Binding-site contacts:
Ligand atom C2 contacts residue GLU30 of chain 1.A at 3.5 Å.
Ligand atom CAI contacts residue GLU30 of chain 1.A at 3.5 Å.
Ligand atom CAK contacts residue NDP1 of chain 1.C at 3.6 Å.
Ligand atom CAZ contacts residue GLU30 of chain 1.A at 3.2 Å.
Ligand atom N3 contacts residue PHE34 of chain 1.A at 3.6 Å.
Ligand atom N1 contacts residue NDP1 of chain 1.C at 3.6 Å (h-bond).
Ligand atom NAH contacts residue THR138 of chain 1.A at 3.4 Å (h-bond).
Ligand atom C5 contacts residue PHE34 of chain 1.A at 3.6 Å (hydrophobic).
Ligand atom N3 contacts residue GLU30 of chain 1.A at 2.8 Å (salt-bridge).
Ligand atom C6 contacts residue PHE34 of chain 1.A at 3.3 Å (hydrophobic).
Ligand atom C2 contacts residue ALA9 of chain 1.A at 3.6 Å (hydrophobic).
Ligand atom N3 contacts residue ALA9 of chain 1.A at 3.7 Å.
Ligand atom NAJ contacts residue PHE34 of chain 1.A at 3.4 Å.
Ligand atom N1 contacts residue ALA9 of chain 1.A at 3.7 Å.
Ligand atom CAN contacts residue THR56 of chain 1.A at 3.7 Å.
Ligand atom NAH contacts residue VAL8 of chain 1.A at 3.4 Å.
Ligand atom N1 contacts residue PHE34 of chain 1.A at 3.4 Å.
Ligand atom NAX contacts residue MET31 of chain 1.A at 3.5 Å.
Ligand atom NAJ contacts residue NDP1 of chain 1.C at 3.7 Å.
Ligand atom C5 contacts residue NDP1 of chain 1.C at 3.6 Å.
Ligand atom CAY contacts residue PHE64 of chain 1.A at 3.7 Å (hydrophobic).
Ligand atom NAH contacts residue GLU30 of chain 1.A at 2.8 Å (salt-bridge).
Ligand atom CBB contacts residue SER59 of chain 1.A at 3.2 Å.
Ligand atom NAJ contacts residue ILE119 of chain 1.A at 2.9 Å (h-bond).
Ligand atom CAZ contacts residue MET31 of chain 1.A at 3.5 Å (hydrophobic).
Ligand atom N1 contacts residue VAL8 of chain 1.A at 3.3 Å.
Ligand atom OBA contacts residue SER59 of chain 1.A at 3.4 Å (h-bond).
Ligand atom NAJ contacts residue ILE7 of chain 1.A at 3.0 Å (h-bond).
Ligand atom C6 contacts residue NDP1 of chain 1.C at 3.4 Å.
Ligand atom CBB contacts residue NDP1 of chain 1.C at 3.6 Å.
Ligand atom CAW contacts residue LEU67 of chain 1.A at 3.7 Å (hydrophobic).
Ligand atom CAL contacts residue NDP1 of chain 1.C at 3.6 Å.
Ligand atom CBB contacts residue LEU23 of chain 1.A at 3.6 Å (hydrophobic).
Ligand atom CAW contacts residue MET31 of chain 1.A at 3.7 Å (hydrophobic).
Ligand atom NAJ contacts residue TYR125 of chain 1.A at 3.5 Å (h-bond).
Ligand atom C2 contacts residue VAL8 of chain 1.A at 3.7 Å (hydrophobic).
Ligand atom C4 contacts residue GLU30 of chain 1.A at 3.6 Å.
Ligand atom NAH contacts residue ALA9 of chain 1.A at 3.6 Å (h-bond).
Ligand atom CAN contacts residue ILE60 of chain 1.A at 3.7 Å (hydrophobic).
Ligand atom N1 contacts residue ILE7 of chain 1.A at 3.6 Å (h-bond).

Sequence of chain 1.A:
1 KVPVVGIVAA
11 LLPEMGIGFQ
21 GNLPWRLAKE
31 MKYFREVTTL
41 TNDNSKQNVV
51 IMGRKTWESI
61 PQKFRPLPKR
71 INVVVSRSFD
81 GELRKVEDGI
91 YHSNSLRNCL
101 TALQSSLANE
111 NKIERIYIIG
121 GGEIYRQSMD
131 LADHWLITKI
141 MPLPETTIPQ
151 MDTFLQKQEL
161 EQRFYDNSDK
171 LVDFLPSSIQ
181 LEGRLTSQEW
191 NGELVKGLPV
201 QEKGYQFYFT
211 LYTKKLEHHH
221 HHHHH

The small molecule below binds the protein below.
Small molecule (SMILES): CCc1nc(N)nc(N)c1C#C[C@H](C)c1cc(OC)cc(-c2ccncc2)c1